A small-molecule ligand and the protein it binds are described below.
Small molecule (SMILES): CC(=O)N[C@H]1[C@H](O[C@H]2[C@H](O)[C@@H](NC(C)=O)CO[C@@H]2CO)O[C@H](CO)[C@@H](O)[C@@H]1O

Binding-site contacts:
Ligand atom C1 contacts residue THR319 of chain 1.C at 4.0 Å.
Ligand atom O6 contacts residue ASN39 of chain 1.C at 4.1 Å.
Ligand atom C5 contacts residue ASN39 of chain 1.C at 3.7 Å.
Ligand atom C8 contacts residue ASN39 of chain 1.C at 4.2 Å.
Ligand atom O5 contacts residue ALA40 of chain 1.C at 4.0 Å.
Ligand atom O6 contacts residue THR319 of chain 1.C at 3.5 Å (h-bond).
Ligand atom C4 contacts residue ASN39 of chain 1.C at 4.3 Å.
Ligand atom C1 contacts residue ASN39 of chain 1.C at 1.4 Å.
Ligand atom O7 contacts residue ASN39 of chain 1.C at 3.6 Å.
Ligand atom C8 contacts residue THR38 of chain 1.C at 4.5 Å.
Ligand atom C2 contacts residue ASN39 of chain 1.C at 2.5 Å.
Ligand atom C3 contacts residue ASN39 of chain 1.C at 3.8 Å.
Ligand atom O5 contacts residue THR319 of chain 1.C at 4.0 Å.
Ligand atom O5 contacts residue ASN39 of chain 1.C at 2.5 Å (h-bond).
Ligand atom O6 contacts residue THR41 of chain 1.C at 4.2 Å.
Ligand atom C7 contacts residue ASN39 of chain 1.C at 3.3 Å.
Ligand atom N2 contacts residue ASN39 of chain 1.C at 2.7 Å (h-bond).
Ligand atom C6 contacts residue ASN39 of chain 1.C at 4.2 Å.

Sequence of chain 1.C:
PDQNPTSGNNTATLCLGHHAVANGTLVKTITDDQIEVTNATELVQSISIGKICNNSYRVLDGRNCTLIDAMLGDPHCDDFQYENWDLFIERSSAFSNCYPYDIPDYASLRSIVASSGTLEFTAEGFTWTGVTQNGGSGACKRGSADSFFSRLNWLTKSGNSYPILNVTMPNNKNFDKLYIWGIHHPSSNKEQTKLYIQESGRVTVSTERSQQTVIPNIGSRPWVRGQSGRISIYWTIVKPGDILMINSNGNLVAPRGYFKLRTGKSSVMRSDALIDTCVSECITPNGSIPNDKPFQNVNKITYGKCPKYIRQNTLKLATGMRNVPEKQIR